The protein below binds the small molecule below.
Small molecule (SMILES): CO[C@H]1O[C@H](CO)[C@H](O)[C@H](O)[C@H]1O

Binding-site contacts:
Ligand atom O4 contacts residue TYR122 of chain 1.G at 4.4 Å.
Ligand atom C7 contacts residue TYR78 of chain 1.G at 3.3 Å (hydrophobic).
Ligand atom C1 contacts residue TYR122 of chain 1.G at 3.5 Å (hydrophobic).
Ligand atom O1 contacts residue TYR122 of chain 1.G at 4.2 Å.
Ligand atom C5 contacts residue ASP125 of chain 1.G at 3.9 Å.
Ligand atom C4 contacts residue ASP125 of chain 1.G at 3.4 Å.
Ligand atom O2 contacts residue GLY1 of chain 1.G at 4.4 Å.
Ligand atom C6 contacts residue ASP125 of chain 1.G at 3.3 Å.
Ligand atom O5 contacts residue TYR122 of chain 1.G at 2.9 Å (h-bond).
Ligand atom O3 contacts residue GLY1 of chain 1.G at 2.7 Å (h-bond).
Ligand atom O5 contacts residue GLY121 of chain 1.G at 3.8 Å.
Ligand atom O2 contacts residue PHE47 of chain 1.G at 4.5 Å.
Ligand atom C6 contacts residue TRP123 of chain 1.G at 3.5 Å (hydrophobic).
Ligand atom O6 contacts residue TRP123 of chain 1.G at 3.1 Å (h-bond).
Ligand atom O1 contacts residue TYR78 of chain 1.G at 3.4 Å (h-bond).
Ligand atom C6 contacts residue VAL80 of chain 1.G at 3.9 Å (hydrophobic).
Ligand atom O6 contacts residue GLY121 of chain 1.G at 3.7 Å.
Ligand atom C3 contacts residue GLY1 of chain 1.G at 3.8 Å.
Ligand atom C6 contacts residue TYR122 of chain 1.G at 3.9 Å (hydrophobic).
Ligand atom O4 contacts residue GLY121 of chain 1.G at 3.6 Å.
Ligand atom C2 contacts residue GLY121 of chain 1.G at 4.4 Å.
Ligand atom C2 contacts residue GLY1 of chain 1.G at 4.1 Å.
Ligand atom O4 contacts residue ASP125 of chain 1.G at 2.9 Å (salt-bridge).
Ligand atom C4 contacts residue GLY1 of chain 1.G at 4.0 Å.
Ligand atom C5 contacts residue TYR122 of chain 1.G at 4.0 Å (hydrophobic).
Ligand atom O4 contacts residue GLY1 of chain 1.G at 3.0 Å (h-bond).
Ligand atom O6 contacts residue ASP125 of chain 1.G at 3.0 Å (salt-bridge).
Ligand atom O6 contacts residue TYR122 of chain 1.G at 3.1 Å (h-bond).
Ligand atom C4 contacts residue TYR78 of chain 1.G at 4.0 Å (hydrophobic).
Ligand atom C3 contacts residue TYR78 of chain 1.G at 4.1 Å (hydrophobic).
Ligand atom C6 contacts residue TYR78 of chain 1.G at 3.9 Å (hydrophobic).
Ligand atom C7 contacts residue TYR122 of chain 1.G at 4.0 Å (hydrophobic).
Ligand atom C2 contacts residue PHE47 of chain 1.G at 4.4 Å (hydrophobic).
Ligand atom O6 contacts residue VAL80 of chain 1.G at 4.0 Å.
Ligand atom C5 contacts residue TYR78 of chain 1.G at 3.9 Å (hydrophobic).

Sequence of chain 1.G:
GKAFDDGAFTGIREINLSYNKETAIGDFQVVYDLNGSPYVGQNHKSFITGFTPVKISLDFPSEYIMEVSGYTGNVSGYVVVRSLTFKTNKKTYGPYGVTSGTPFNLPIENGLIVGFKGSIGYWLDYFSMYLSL